Binding-site contacts:
Ligand atom C3 contacts residue ASN120 of chain 1.I at 3.8 Å.
Ligand atom O7 contacts residue ASN123 of chain 1.I at 3.2 Å (h-bond).
Ligand atom C6 contacts residue VAL125 of chain 1.I at 4.4 Å (hydrophobic).
Ligand atom C7 contacts residue ALA121 of chain 1.I at 3.7 Å (hydrophobic).
Ligand atom C5 contacts residue ASN120 of chain 1.I at 3.6 Å.
Ligand atom O3 contacts residue ASN123 of chain 1.I at 4.1 Å.
Ligand atom C1 contacts residue ASN120 of chain 1.I at 1.4 Å.
Ligand atom C1 contacts residue VAL125 of chain 1.I at 3.8 Å (hydrophobic).
Ligand atom O5 contacts residue ASN120 of chain 1.I at 2.3 Å (h-bond).
Ligand atom O5 contacts residue VAL125 of chain 1.I at 4.0 Å.
Ligand atom C8 contacts residue ASN120 of chain 1.I at 4.2 Å.
Ligand atom C4 contacts residue ASN120 of chain 1.I at 4.2 Å.
Ligand atom C2 contacts residue ASN120 of chain 1.I at 2.5 Å.
Ligand atom C2 contacts residue ASN123 of chain 1.I at 4.1 Å.
Ligand atom C1 contacts residue ASN123 of chain 1.I at 4.3 Å.
Ligand atom N2 contacts residue ALA121 of chain 1.I at 4.4 Å.
Ligand atom O7 contacts residue ALA121 of chain 1.I at 3.1 Å.
Ligand atom C8 contacts residue ALA121 of chain 1.I at 4.4 Å (hydrophobic).
Ligand atom C7 contacts residue ASN123 of chain 1.I at 3.5 Å.
Ligand atom C5 contacts residue VAL125 of chain 1.I at 3.8 Å (hydrophobic).
Ligand atom N2 contacts residue ASN123 of chain 1.I at 3.1 Å (h-bond).
Ligand atom N2 contacts residue ASN120 of chain 1.I at 3.0 Å (h-bond).
Ligand atom C7 contacts residue ASN120 of chain 1.I at 3.8 Å.
Ligand atom C3 contacts residue ASN123 of chain 1.I at 4.0 Å.
Ligand atom O7 contacts residue THR122 of chain 1.I at 3.7 Å.
Ligand atom O7 contacts residue ASN120 of chain 1.I at 4.1 Å.

This small molecule binds to this protein.
Small molecule (SMILES): CC(=O)N[C@@H]1[C@@H](O)[C@H](O)[C@@H](CO)O[C@H]1O

Sequence of chain 1.I:
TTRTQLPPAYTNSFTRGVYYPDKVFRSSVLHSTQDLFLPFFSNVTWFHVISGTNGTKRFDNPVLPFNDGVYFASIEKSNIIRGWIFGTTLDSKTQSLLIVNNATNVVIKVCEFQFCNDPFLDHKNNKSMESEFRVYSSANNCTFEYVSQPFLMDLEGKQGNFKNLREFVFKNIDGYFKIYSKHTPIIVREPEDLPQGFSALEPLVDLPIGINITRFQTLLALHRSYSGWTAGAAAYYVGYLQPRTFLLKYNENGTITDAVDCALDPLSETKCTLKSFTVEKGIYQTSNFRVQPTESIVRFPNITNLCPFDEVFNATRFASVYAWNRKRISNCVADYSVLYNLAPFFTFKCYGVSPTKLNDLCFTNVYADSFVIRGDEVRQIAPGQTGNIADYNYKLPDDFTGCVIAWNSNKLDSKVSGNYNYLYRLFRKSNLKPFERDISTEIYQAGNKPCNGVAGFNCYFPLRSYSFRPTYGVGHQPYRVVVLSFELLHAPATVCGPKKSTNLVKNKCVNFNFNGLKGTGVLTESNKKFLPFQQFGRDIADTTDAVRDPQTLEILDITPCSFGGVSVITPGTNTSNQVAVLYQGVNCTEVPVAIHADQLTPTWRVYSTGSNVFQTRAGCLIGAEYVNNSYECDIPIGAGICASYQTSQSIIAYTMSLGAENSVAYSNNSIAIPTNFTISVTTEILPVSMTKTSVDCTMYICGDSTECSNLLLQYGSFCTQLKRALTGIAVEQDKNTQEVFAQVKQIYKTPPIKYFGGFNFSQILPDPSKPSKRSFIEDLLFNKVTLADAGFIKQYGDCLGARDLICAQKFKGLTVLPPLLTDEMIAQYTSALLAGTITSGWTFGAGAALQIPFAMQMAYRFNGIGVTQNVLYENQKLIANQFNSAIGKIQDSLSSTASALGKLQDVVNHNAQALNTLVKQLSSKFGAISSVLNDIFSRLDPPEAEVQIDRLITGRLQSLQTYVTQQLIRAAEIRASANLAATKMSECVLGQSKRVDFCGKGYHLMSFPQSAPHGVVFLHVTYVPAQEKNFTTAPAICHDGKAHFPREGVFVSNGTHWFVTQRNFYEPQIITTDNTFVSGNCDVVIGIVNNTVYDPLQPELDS